Sequence of chain 1.A:
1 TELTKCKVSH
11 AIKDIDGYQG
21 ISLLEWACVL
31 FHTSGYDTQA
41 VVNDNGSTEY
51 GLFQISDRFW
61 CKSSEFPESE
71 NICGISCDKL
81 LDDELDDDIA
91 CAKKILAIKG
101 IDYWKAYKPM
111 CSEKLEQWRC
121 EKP

Binding-site contacts:
Ligand atom O7 contacts residue ARG243 of chain 1.B at 2.7 Å (salt-bridge).
Ligand atom C4 contacts residue TRP198 of chain 1.B at 4.0 Å (hydrophobic).
Ligand atom O3 contacts residue GLY199 of chain 1.B at 3.3 Å.
Ligand atom N2 contacts residue ASP203 of chain 1.B at 2.7 Å (salt-bridge).
Ligand atom O3 contacts residue GLY200 of chain 1.B at 2.8 Å (h-bond).
Ligand atom O4 contacts residue TYR173 of chain 1.B at 3.5 Å.
Ligand atom C2 contacts residue ASP203 of chain 1.B at 3.6 Å.
Ligand atom N2 contacts residue GLY200 of chain 1.B at 3.4 Å (h-bond).
Ligand atom O5 contacts residue TYR170 of chain 1.B at 3.9 Å.
Ligand atom C5 contacts residue TYR173 of chain 1.B at 3.9 Å (hydrophobic).
Ligand atom O6 contacts residue TRP198 of chain 1.B at 3.7 Å.
Ligand atom C8 contacts residue ARG243 of chain 1.B at 3.8 Å.
Ligand atom O3 contacts residue ASP203 of chain 1.B at 3.7 Å.
Ligand atom O7 contacts residue TRP198 of chain 1.B at 3.9 Å.
Ligand atom C3 contacts residue ASP202 of chain 1.B at 3.4 Å.
Ligand atom C5 contacts residue TYR170 of chain 1.B at 3.6 Å (hydrophobic).
Ligand atom O3 contacts residue ASP202 of chain 1.B at 2.7 Å (salt-bridge).
Ligand atom C2 contacts residue TRP198 of chain 1.B at 4.0 Å (hydrophobic).
Ligand atom C3 contacts residue ASP203 of chain 1.B at 3.5 Å.
Ligand atom O7 contacts residue GLY199 of chain 1.B at 4.0 Å.
Ligand atom C8 contacts residue ASP203 of chain 1.B at 3.4 Å.
Ligand atom C1 contacts residue HIS32 of chain 1.A at 3.5 Å.
Ligand atom C8 contacts residue ILE247 of chain 1.B at 4.0 Å (hydrophobic).
Ligand atom C7 contacts residue GLY200 of chain 1.B at 3.4 Å.
Ligand atom C7 contacts residue ARG243 of chain 1.B at 3.7 Å.
Ligand atom C6 contacts residue PHE164 of chain 1.B at 3.5 Å (hydrophobic).
Ligand atom C8 contacts residue GLY200 of chain 1.B at 3.5 Å.
Ligand atom O4 contacts residue ASP202 of chain 1.B at 2.6 Å (salt-bridge).
Ligand atom O6 contacts residue PHE164 of chain 1.B at 3.6 Å.
Ligand atom C1 contacts residue TYR170 of chain 1.B at 3.5 Å (hydrophobic).
Ligand atom O1 contacts residue HIS32 of chain 1.A at 2.8 Å (h-bond).
Ligand atom C7 contacts residue ASP203 of chain 1.B at 3.5 Å.
Ligand atom C6 contacts residue TYR173 of chain 1.B at 3.6 Å (hydrophobic).
Ligand atom C8 contacts residue PHE244 of chain 1.B at 3.7 Å (hydrophobic).
Ligand atom C3 contacts residue TYR170 of chain 1.B at 3.8 Å (hydrophobic).
Ligand atom O1 contacts residue PHE31 of chain 1.A at 4.0 Å.
Ligand atom C3 contacts residue GLY200 of chain 1.B at 3.9 Å.
Ligand atom O7 contacts residue GLY200 of chain 1.B at 3.8 Å.
Ligand atom C4 contacts residue ASP202 of chain 1.B at 3.5 Å.
Ligand atom O5 contacts residue PHE31 of chain 1.A at 3.7 Å.

Sequence of chain 1.B:
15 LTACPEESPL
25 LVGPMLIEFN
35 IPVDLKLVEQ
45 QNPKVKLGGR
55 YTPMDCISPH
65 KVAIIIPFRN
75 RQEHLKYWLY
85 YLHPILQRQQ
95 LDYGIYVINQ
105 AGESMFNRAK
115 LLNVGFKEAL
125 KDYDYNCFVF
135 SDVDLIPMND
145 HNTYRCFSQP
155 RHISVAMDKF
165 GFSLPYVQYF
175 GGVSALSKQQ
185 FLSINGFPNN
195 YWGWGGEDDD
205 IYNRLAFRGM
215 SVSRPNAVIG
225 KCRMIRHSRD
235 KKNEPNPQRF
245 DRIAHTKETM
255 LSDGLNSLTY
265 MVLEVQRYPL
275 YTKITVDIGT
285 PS

A small-molecule ligand and the protein it binds are described below.
Small molecule (SMILES): CC(=O)N[C@@H]1[C@@H](O)[C@H](O)[C@@H](CO)O[C@H]1O